The small molecule below binds the protein below.
Small molecule (SMILES): CC(=O)N[C@@H]1[C@@H](O)[C@H](O)[C@@H](CO)O[C@H]1O

Binding-site contacts:
Ligand atom C8 contacts residue ASN234 of chain 1.A at 3.3 Å.
Ligand atom C4 contacts residue ASN234 of chain 1.A at 4.2 Å.
Ligand atom C3 contacts residue ASN234 of chain 1.A at 3.6 Å.
Ligand atom C1 contacts residue ASN234 of chain 1.A at 1.4 Å.
Ligand atom C2 contacts residue ASN234 of chain 1.A at 2.2 Å.
Ligand atom O5 contacts residue ASN234 of chain 1.A at 2.5 Å (h-bond).
Ligand atom N2 contacts residue ASN234 of chain 1.A at 2.5 Å (h-bond).
Ligand atom C7 contacts residue ASN234 of chain 1.A at 2.9 Å.
Ligand atom O7 contacts residue ASN234 of chain 1.A at 3.3 Å (h-bond).
Ligand atom C5 contacts residue ASN234 of chain 1.A at 3.8 Å.

Sequence of chain 1.A:
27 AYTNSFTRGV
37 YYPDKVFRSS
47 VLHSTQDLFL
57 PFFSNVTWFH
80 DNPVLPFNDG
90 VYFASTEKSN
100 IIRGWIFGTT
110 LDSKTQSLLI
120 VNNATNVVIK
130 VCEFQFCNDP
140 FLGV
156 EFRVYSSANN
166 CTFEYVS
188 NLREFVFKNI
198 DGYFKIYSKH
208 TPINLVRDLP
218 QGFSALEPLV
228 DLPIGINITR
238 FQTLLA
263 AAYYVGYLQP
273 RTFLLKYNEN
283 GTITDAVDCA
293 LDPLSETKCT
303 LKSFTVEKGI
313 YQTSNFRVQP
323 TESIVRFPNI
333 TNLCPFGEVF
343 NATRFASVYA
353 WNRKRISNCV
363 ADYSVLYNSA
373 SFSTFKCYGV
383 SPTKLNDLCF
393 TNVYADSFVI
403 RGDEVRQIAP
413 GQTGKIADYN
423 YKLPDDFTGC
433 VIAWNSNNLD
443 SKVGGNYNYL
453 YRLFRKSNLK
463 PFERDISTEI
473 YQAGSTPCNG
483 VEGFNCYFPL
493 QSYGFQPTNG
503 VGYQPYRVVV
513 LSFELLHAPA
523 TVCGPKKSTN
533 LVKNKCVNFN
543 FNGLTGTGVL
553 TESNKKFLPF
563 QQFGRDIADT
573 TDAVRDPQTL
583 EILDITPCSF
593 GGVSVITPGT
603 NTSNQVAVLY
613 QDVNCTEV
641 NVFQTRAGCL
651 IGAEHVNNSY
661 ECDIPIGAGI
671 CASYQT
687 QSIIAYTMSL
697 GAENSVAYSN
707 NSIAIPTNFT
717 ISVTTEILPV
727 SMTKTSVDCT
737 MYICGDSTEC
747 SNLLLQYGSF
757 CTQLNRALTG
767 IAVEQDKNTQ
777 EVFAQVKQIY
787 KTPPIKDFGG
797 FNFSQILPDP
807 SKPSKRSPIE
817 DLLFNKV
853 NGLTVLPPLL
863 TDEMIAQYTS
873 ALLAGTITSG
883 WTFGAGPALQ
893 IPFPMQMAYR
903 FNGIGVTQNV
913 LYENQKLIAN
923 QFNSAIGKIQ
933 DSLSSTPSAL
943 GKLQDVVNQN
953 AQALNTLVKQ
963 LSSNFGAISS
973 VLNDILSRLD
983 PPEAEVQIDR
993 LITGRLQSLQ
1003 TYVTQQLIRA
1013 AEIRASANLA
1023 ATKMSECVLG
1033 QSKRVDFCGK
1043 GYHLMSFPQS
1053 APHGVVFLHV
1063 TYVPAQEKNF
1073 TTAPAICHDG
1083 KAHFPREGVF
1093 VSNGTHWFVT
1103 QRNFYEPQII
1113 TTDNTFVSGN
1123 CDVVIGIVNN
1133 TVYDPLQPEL